Sequence of chain 1.A:
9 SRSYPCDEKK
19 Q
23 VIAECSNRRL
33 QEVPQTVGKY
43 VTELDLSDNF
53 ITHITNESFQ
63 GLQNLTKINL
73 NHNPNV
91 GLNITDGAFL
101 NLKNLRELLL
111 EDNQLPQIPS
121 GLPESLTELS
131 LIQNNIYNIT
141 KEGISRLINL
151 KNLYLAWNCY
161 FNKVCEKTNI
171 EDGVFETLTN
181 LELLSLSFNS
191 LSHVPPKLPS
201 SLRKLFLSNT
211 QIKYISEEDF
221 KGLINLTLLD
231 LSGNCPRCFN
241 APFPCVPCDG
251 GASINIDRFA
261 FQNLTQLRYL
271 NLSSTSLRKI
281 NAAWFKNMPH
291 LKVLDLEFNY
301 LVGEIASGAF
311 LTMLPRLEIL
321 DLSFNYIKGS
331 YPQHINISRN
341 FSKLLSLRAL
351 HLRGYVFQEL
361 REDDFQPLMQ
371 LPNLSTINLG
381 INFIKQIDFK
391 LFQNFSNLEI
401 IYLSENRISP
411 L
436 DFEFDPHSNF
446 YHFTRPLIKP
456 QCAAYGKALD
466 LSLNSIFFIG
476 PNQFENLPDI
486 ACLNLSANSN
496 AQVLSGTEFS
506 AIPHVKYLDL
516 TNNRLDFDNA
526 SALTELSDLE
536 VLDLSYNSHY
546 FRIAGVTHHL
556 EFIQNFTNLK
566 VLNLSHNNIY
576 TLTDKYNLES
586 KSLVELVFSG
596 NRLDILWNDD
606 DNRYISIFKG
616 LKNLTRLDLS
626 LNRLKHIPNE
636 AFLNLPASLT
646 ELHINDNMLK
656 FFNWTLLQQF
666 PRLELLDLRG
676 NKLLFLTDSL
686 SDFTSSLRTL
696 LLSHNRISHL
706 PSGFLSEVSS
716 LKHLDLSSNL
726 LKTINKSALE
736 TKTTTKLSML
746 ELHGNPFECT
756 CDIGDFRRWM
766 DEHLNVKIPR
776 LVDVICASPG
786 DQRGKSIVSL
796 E

The protein below binds the small molecule below.
Small molecule (SMILES): CC(=O)N[C@H]1[C@H](O[C@H]2[C@H](O)[C@@H](NC(C)=O)CO[C@@H]2CO)O[C@H](CO)[C@@H](O[C@@H]2O[C@H](CO)[C@@H](O)[C@H](O)[C@@H]2O)[C@@H]1O

Binding-site contacts:
Ligand atom C7 contacts residue ASP538 of chain 1.A at 3.6 Å.
Ligand atom C3 contacts residue ASN568 of chain 1.A at 3.8 Å.
Ligand atom C8 contacts residue SER540 of chain 1.A at 3.7 Å.
Ligand atom C4 contacts residue GLN456 of chain 1.A at 3.9 Å.
Ligand atom C6 contacts residue VAL592 of chain 1.A at 3.9 Å (hydrophobic).
Ligand atom C3 contacts residue ASP538 of chain 1.A at 4.1 Å.
Ligand atom O3 contacts residue GLN456 of chain 1.A at 2.7 Å (h-bond).
Ligand atom O7 contacts residue ASN568 of chain 1.A at 4.0 Å.
Ligand atom C3 contacts residue LYS454 of chain 1.A at 3.9 Å.
Ligand atom C8 contacts residue VAL536 of chain 1.A at 3.8 Å (hydrophobic).
Ligand atom C7 contacts residue TYR512 of chain 1.A at 4.1 Å (hydrophobic).
Ligand atom C2 contacts residue ASN568 of chain 1.A at 2.5 Å.
Ligand atom O4 contacts residue LYS454 of chain 1.A at 3.8 Å.
Ligand atom C1 contacts residue ASP538 of chain 1.A at 3.7 Å.
Ligand atom O7 contacts residue GLN456 of chain 1.A at 3.4 Å.
Ligand atom C5 contacts residue ASN568 of chain 1.A at 3.6 Å.
Ligand atom C6 contacts residue VAL566 of chain 1.A at 3.7 Å (hydrophobic).
Ligand atom O6 contacts residue GLU590 of chain 1.A at 2.8 Å (salt-bridge).
Ligand atom O5 contacts residue GLN456 of chain 1.A at 3.6 Å.
Ligand atom C8 contacts residue ASP538 of chain 1.A at 3.5 Å.
Ligand atom C7 contacts residue ASN568 of chain 1.A at 3.7 Å.
Ligand atom C7 contacts residue GLN456 of chain 1.A at 4.0 Å.
Ligand atom O6 contacts residue VAL592 of chain 1.A at 3.5 Å.
Ligand atom C2 contacts residue GLN456 of chain 1.A at 4.0 Å.
Ligand atom C2 contacts residue ASP538 of chain 1.A at 3.7 Å.
Ligand atom N2 contacts residue ASP538 of chain 1.A at 2.8 Å (salt-bridge).
Ligand atom C6 contacts residue GLU590 of chain 1.A at 3.3 Å.
Ligand atom C6 contacts residue GLN456 of chain 1.A at 3.8 Å.
Ligand atom N2 contacts residue ASN568 of chain 1.A at 3.0 Å (h-bond).
Ligand atom C7 contacts residue SER540 of chain 1.A at 3.7 Å.
Ligand atom C1 contacts residue ASN568 of chain 1.A at 1.4 Å.
Ligand atom N2 contacts residue SER540 of chain 1.A at 3.8 Å.
Ligand atom O5 contacts residue VAL592 of chain 1.A at 3.6 Å.
Ligand atom C8 contacts residue THR516 of chain 1.A at 4.0 Å.
Ligand atom O7 contacts residue LYS454 of chain 1.A at 3.7 Å.
Ligand atom O5 contacts residue ASN568 of chain 1.A at 2.3 Å (h-bond).
Ligand atom C8 contacts residue TYR512 of chain 1.A at 4.0 Å (hydrophobic).
Ligand atom O3 contacts residue LYS454 of chain 1.A at 3.1 Å (salt-bridge).
Ligand atom O7 contacts residue TYR512 of chain 1.A at 3.1 Å (h-bond).
Ligand atom C3 contacts residue GLN456 of chain 1.A at 3.7 Å.